Sequence of chain 1.A:
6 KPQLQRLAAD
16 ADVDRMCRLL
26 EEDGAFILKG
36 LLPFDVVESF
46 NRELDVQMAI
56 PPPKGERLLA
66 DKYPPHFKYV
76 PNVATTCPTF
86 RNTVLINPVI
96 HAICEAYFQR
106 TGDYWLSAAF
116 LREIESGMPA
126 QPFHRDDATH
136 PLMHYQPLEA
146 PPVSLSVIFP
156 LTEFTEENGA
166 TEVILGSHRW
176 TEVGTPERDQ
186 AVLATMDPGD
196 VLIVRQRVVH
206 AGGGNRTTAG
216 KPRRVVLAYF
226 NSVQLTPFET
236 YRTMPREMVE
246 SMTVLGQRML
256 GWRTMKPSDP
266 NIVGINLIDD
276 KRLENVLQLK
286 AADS

This protein binds this small molecule.
Small molecule (SMILES): O=C(O)CCC(=O)C(=O)O

Binding-site contacts:
Ligand atom O4 contacts residue GLY207 of chain 1.A at 3.4 Å.
Ligand atom O5 contacts residue FE21 of chain 1.D at 2.2 Å.
Ligand atom C2 contacts residue GLN126 of chain 1.A at 3.4 Å.
Ligand atom O3 contacts residue ARG218 of chain 1.A at 2.8 Å (salt-bridge).
Ligand atom C5 contacts residue ARG117 of chain 1.A at 3.9 Å.
Ligand atom O4 contacts residue ARG218 of chain 1.A at 2.9 Å (salt-bridge).
Ligand atom O1 contacts residue 4Q11 of chain 1.I at 3.4 Å.
Ligand atom C2 contacts residue HIS129 of chain 1.A at 3.8 Å.
Ligand atom O1 contacts residue HIS129 of chain 1.A at 3.2 Å (h-bond).
Ligand atom O1 contacts residue LEU222 of chain 1.A at 4.0 Å.
Ligand atom C5 contacts residue ARG218 of chain 1.A at 3.5 Å.
Ligand atom C1 contacts residue FE21 of chain 1.D at 2.8 Å.
Ligand atom O2 contacts residue PHE115 of chain 1.A at 3.7 Å.
Ligand atom C4 contacts residue THR166 of chain 1.A at 4.1 Å.
Ligand atom O2 contacts residue GLN126 of chain 1.A at 3.2 Å (h-bond).
Ligand atom O4 contacts residue VAL220 of chain 1.A at 3.5 Å.
Ligand atom C2 contacts residue FE21 of chain 1.D at 2.9 Å.
Ligand atom O1 contacts residue FE21 of chain 1.D at 2.2 Å.
Ligand atom C3 contacts residue ARG117 of chain 1.A at 3.3 Å.
Ligand atom O5 contacts residue HIS205 of chain 1.A at 3.1 Å.
Ligand atom O5 contacts residue GLN126 of chain 1.A at 3.6 Å.
Ligand atom C1 contacts residue HIS129 of chain 1.A at 3.6 Å.
Ligand atom O1 contacts residue ASP131 of chain 1.A at 3.3 Å (salt-bridge).
Ligand atom O3 contacts residue VAL220 of chain 1.A at 4.0 Å.
Ligand atom C1 contacts residue 4Q11 of chain 1.I at 4.1 Å.
Ligand atom O3 contacts residue THR166 of chain 1.A at 2.7 Å (h-bond).
Ligand atom O2 contacts residue ARG117 of chain 1.A at 3.3 Å.
Ligand atom O5 contacts residue HIS129 of chain 1.A at 3.3 Å (h-bond).
Ligand atom C4 contacts residue GLY207 of chain 1.A at 3.6 Å.
Ligand atom O1 contacts residue PHE115 of chain 1.A at 4.1 Å.
Ligand atom C5 contacts residue VAL220 of chain 1.A at 3.9 Å (hydrophobic).
Ligand atom O2 contacts residue 4Q11 of chain 1.I at 3.2 Å.
Ligand atom O2 contacts residue FE21 of chain 1.D at 4.0 Å.
Ligand atom C3 contacts residue GLN126 of chain 1.A at 3.4 Å.
Ligand atom C1 contacts residue GLN126 of chain 1.A at 3.6 Å.
Ligand atom C5 contacts residue GLY207 of chain 1.A at 3.4 Å.
Ligand atom C4 contacts residue GLN126 of chain 1.A at 3.7 Å.
Ligand atom O3 contacts residue GLY207 of chain 1.A at 3.6 Å.
Ligand atom O4 contacts residue ARG117 of chain 1.A at 2.9 Å (salt-bridge).
Ligand atom C5 contacts residue THR166 of chain 1.A at 3.8 Å.